Binding-site contacts:
Ligand atom O7 contacts residue ASN378 of chain 1.C at 4.1 Å.
Ligand atom C5 contacts residue GLU213 of chain 1.C at 3.5 Å.
Ligand atom C7 contacts residue VAL256 of chain 1.C at 4.3 Å (hydrophobic).
Ligand atom O6 contacts residue LYS66 of chain 1.C at 4.3 Å.
Ligand atom C6 contacts residue SER211 of chain 1.C at 4.3 Å.
Ligand atom C8 contacts residue LEU263 of chain 1.C at 3.6 Å (hydrophobic).
Ligand atom C7 contacts residue ASN378 of chain 1.C at 4.4 Å.
Ligand atom O6 contacts residue LYS67 of chain 1.C at 3.1 Å (salt-bridge).
Ligand atom O5 contacts residue ASN264 of chain 1.C at 2.4 Å (h-bond).
Ligand atom C3 contacts residue ASN264 of chain 1.C at 3.7 Å.
Ligand atom C6 contacts residue GLU213 of chain 1.C at 3.9 Å.
Ligand atom O7 contacts residue PRO214 of chain 1.C at 4.5 Å.
Ligand atom O7 contacts residue VAL446 of chain 1.C at 4.3 Å.
Ligand atom C1 contacts residue NAG1 of chain 1.R at 3.8 Å.
Ligand atom C2 contacts residue ASN264 of chain 1.C at 2.4 Å.
Ligand atom C5 contacts residue VAL446 of chain 1.C at 3.9 Å (hydrophobic).
Ligand atom C1 contacts residue VAL446 of chain 1.C at 4.3 Å (hydrophobic).
Ligand atom C6 contacts residue LYS67 of chain 1.C at 4.0 Å.
Ligand atom O4 contacts residue VAL446 of chain 1.C at 4.3 Å.
Ligand atom C1 contacts residue GLU213 of chain 1.C at 4.3 Å.
Ligand atom O5 contacts residue NAG1 of chain 1.R at 3.5 Å.
Ligand atom N2 contacts residue ASN264 of chain 1.C at 2.8 Å (h-bond).
Ligand atom C8 contacts residue SER447 of chain 1.C at 4.3 Å.
Ligand atom O4 contacts residue CYS445 of chain 1.C at 4.4 Å.
Ligand atom N2 contacts residue SER447 of chain 1.C at 3.9 Å.
Ligand atom C8 contacts residue ASN378 of chain 1.C at 4.3 Å.
Ligand atom O6 contacts residue GLY380 of chain 1.C at 3.4 Å.
Ligand atom O5 contacts residue GLU213 of chain 1.C at 3.9 Å.
Ligand atom C5 contacts residue ASN264 of chain 1.C at 3.7 Å.
Ligand atom C8 contacts residue VAL256 of chain 1.C at 3.9 Å (hydrophobic).
Ligand atom O7 contacts residue ASN264 of chain 1.C at 4.0 Å.
Ligand atom C4 contacts residue ASN264 of chain 1.C at 4.2 Å.
Ligand atom C1 contacts residue ASN264 of chain 1.C at 1.5 Å.
Ligand atom C7 contacts residue ASN264 of chain 1.C at 3.6 Å.
Ligand atom O6 contacts residue NAG1 of chain 1.R at 3.7 Å.
Ligand atom C3 contacts residue VAL446 of chain 1.C at 4.0 Å (hydrophobic).
Ligand atom C4 contacts residue VAL446 of chain 1.C at 4.3 Å (hydrophobic).
Ligand atom O3 contacts residue CYS445 of chain 1.C at 4.2 Å.
Ligand atom O7 contacts residue VAL256 of chain 1.C at 4.4 Å.
Ligand atom C5 contacts residue NAG1 of chain 1.R at 4.4 Å.

A protein and the small-molecule ligand that binds it are described below.
Small molecule (SMILES): CC(=O)N[C@H]1[C@H](O[C@H]2[C@H](O)[C@@H](NC(C)=O)CO[C@@H]2CO)O[C@H](CO)[C@@H](O[C@@H]2O[C@H](CO[C@H]3O[C@H](CO)[C@@H](O)[C@H](O)[C@@H]3O)[C@@H](O)[C@H](O[C@H]3O[C@H](CO)[C@@H](O)[C@H](O)[C@@H]3O)[C@@H]2O)[C@@H]1O

Sequence of chain 1.C:
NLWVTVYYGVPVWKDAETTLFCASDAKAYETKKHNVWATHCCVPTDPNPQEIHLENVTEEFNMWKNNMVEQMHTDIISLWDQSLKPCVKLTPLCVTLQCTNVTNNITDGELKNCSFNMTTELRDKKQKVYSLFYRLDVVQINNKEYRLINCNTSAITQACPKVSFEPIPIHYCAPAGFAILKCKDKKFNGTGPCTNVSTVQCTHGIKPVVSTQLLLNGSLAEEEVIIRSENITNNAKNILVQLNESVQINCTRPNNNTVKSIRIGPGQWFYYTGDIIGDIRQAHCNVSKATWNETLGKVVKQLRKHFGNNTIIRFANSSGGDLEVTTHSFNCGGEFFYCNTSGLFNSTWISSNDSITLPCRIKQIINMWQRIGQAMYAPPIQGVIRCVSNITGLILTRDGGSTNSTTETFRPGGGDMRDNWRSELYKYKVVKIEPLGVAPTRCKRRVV